Sequence of chain 1.J:
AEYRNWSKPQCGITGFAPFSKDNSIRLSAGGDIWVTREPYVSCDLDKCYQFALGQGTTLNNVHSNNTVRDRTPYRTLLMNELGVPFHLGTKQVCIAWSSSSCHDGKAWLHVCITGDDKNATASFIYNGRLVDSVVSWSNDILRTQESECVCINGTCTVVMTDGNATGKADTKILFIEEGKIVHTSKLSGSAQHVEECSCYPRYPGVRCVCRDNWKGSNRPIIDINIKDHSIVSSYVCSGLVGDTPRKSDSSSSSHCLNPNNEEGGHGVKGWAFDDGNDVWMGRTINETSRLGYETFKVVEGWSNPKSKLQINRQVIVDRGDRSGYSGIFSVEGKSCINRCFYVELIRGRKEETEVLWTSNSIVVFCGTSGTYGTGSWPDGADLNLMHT

The small molecule below binds the protein below.
Small molecule (SMILES): CC(=O)N[C@H]1[C@H](O[C@H]2[C@H](O)[C@@H](NC(C)=O)CO[C@@H]2CO)O[C@H](CO)[C@@H](O[C@@H]2O[C@H](CO)[C@@H](O)[C@H](O)[C@@H]2O)[C@@H]1O

Binding-site contacts:
Ligand atom C5 contacts residue ASN170 of chain 1.J at 3.6 Å.
Ligand atom O7 contacts residue ASN169 of chain 1.J at 2.9 Å (h-bond).
Ligand atom N2 contacts residue LEU460 of chain 1.J at 4.2 Å.
Ligand atom C6 contacts residue ASN170 of chain 1.J at 3.4 Å.
Ligand atom C5 contacts residue ASN169 of chain 1.J at 3.6 Å.
Ligand atom O5 contacts residue ASN170 of chain 1.J at 2.8 Å (h-bond).
Ligand atom C1 contacts residue ASN170 of chain 1.J at 3.8 Å.
Ligand atom C2 contacts residue ASN169 of chain 1.J at 2.5 Å.
Ligand atom C7 contacts residue ASN169 of chain 1.J at 3.1 Å.
Ligand atom O5 contacts residue ASN169 of chain 1.J at 2.3 Å (h-bond).
Ligand atom C1 contacts residue ASN169 of chain 1.J at 1.4 Å.
Ligand atom N2 contacts residue ASN169 of chain 1.J at 2.9 Å (h-bond).
Ligand atom C8 contacts residue ASN169 of chain 1.J at 4.5 Å.
Ligand atom C8 contacts residue LEU460 of chain 1.J at 3.8 Å (hydrophobic).
Ligand atom C4 contacts residue ASN169 of chain 1.J at 4.2 Å.
Ligand atom C3 contacts residue ASN169 of chain 1.J at 3.8 Å.
Ligand atom O6 contacts residue ASN170 of chain 1.J at 3.5 Å (h-bond).
Ligand atom C7 contacts residue LEU460 of chain 1.J at 4.1 Å (hydrophobic).